Sequence of chain 1.G:
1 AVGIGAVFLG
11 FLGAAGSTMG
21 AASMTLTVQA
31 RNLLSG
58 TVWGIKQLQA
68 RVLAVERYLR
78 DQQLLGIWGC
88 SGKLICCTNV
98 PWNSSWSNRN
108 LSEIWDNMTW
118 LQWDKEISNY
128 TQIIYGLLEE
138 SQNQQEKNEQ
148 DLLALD

Binding-site contacts:
Ligand atom O5 contacts residue ASN107 of chain 1.G at 2.1 Å (h-bond).
Ligand atom C6 contacts residue ASN107 of chain 1.G at 4.3 Å.
Ligand atom C3 contacts residue ASN107 of chain 1.G at 3.1 Å.
Ligand atom O7 contacts residue GLU110 of chain 1.G at 3.7 Å.
Ligand atom C1 contacts residue ASN107 of chain 1.G at 1.4 Å.
Ligand atom O7 contacts residue ASN107 of chain 1.G at 3.2 Å (h-bond).
Ligand atom C6 contacts residue SER109 of chain 1.G at 3.7 Å.
Ligand atom O3 contacts residue ASN107 of chain 1.G at 3.9 Å.
Ligand atom O6 contacts residue SER109 of chain 1.G at 3.1 Å (h-bond).
Ligand atom C5 contacts residue ASN107 of chain 1.G at 3.3 Å.
Ligand atom C2 contacts residue ASN107 of chain 1.G at 1.7 Å.
Ligand atom N2 contacts residue ASN107 of chain 1.G at 2.6 Å (h-bond).
Ligand atom C4 contacts residue ASN107 of chain 1.G at 3.4 Å.
Ligand atom C7 contacts residue ASN107 of chain 1.G at 3.2 Å.
Ligand atom O5 contacts residue SER109 of chain 1.G at 4.4 Å.

The small molecule below binds the protein below.
Small molecule (SMILES): CC(=O)N[C@@H]1[C@@H](O)[C@H](O)[C@@H](CO)O[C@H]1O